Sequence of chain 47.S:
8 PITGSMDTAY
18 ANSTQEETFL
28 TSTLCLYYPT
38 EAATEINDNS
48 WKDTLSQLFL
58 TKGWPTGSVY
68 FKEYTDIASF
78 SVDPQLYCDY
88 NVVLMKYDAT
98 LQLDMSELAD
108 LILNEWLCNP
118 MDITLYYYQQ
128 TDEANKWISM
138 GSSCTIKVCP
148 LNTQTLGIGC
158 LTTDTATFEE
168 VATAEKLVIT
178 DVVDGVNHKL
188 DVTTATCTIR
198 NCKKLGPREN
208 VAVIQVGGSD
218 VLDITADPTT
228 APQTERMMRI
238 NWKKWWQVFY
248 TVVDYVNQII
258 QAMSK

This protein binds this small molecule.
Small molecule (SMILES): CC(=O)N[C@H]1[C@H](O[C@H]2[C@H](O)[C@@H](NC(C)=O)CO[C@@H]2CO)O[C@H](CO)[C@@H](O)[C@@H]1O

Binding-site contacts:
Ligand atom C1 contacts residue ASN19 of chain 47.S at 1.9 Å.
Ligand atom O5 contacts residue ASN19 of chain 47.S at 2.2 Å (h-bond).
Ligand atom C5 contacts residue ASN19 of chain 47.S at 3.4 Å.
Ligand atom C2 contacts residue ASN19 of chain 47.S at 3.4 Å.
Ligand atom C8 contacts residue TYR17 of chain 47.S at 4.2 Å (hydrophobic).
Ligand atom C6 contacts residue ASN19 of chain 47.S at 4.1 Å.
Ligand atom O6 contacts residue ASN19 of chain 47.S at 4.4 Å.
Ligand atom C3 contacts residue ASN19 of chain 47.S at 4.4 Å.
Ligand atom N2 contacts residue ASN19 of chain 47.S at 4.1 Å.